Binding-site contacts:
Ligand atom N2 contacts residue ASN718 of chain 1.C at 3.1 Å (h-bond).
Ligand atom O7 contacts residue PHE719 of chain 1.C at 3.0 Å (h-bond).
Ligand atom O3 contacts residue LEU923 of chain 1.C at 3.8 Å.
Ligand atom C7 contacts residue PHE719 of chain 1.C at 4.1 Å (hydrophobic).
Ligand atom O7 contacts residue ASN718 of chain 1.C at 4.1 Å.
Ligand atom O5 contacts residue ASN718 of chain 1.C at 2.4 Å (h-bond).
Ligand atom C8 contacts residue THR720 of chain 1.C at 4.0 Å.
Ligand atom C8 contacts residue GLN1072 of chain 1.C at 4.3 Å.
Ligand atom C1 contacts residue GLN1072 of chain 1.C at 3.6 Å.
Ligand atom N2 contacts residue GLN1072 of chain 1.C at 3.7 Å.
Ligand atom C2 contacts residue GLN1072 of chain 1.C at 4.3 Å.
Ligand atom C6 contacts residue LEU923 of chain 1.C at 3.8 Å (hydrophobic).
Ligand atom C2 contacts residue GLN927 of chain 1.C at 4.5 Å.
Ligand atom O3 contacts residue GLN927 of chain 1.C at 3.1 Å (h-bond).
Ligand atom C3 contacts residue ASN718 of chain 1.C at 3.8 Å.
Ligand atom O6 contacts residue LEU923 of chain 1.C at 4.1 Å.
Ligand atom O7 contacts residue GLN927 of chain 1.C at 4.3 Å.
Ligand atom C7 contacts residue THR720 of chain 1.C at 3.8 Å.
Ligand atom C3 contacts residue GLN927 of chain 1.C at 4.0 Å.
Ligand atom C7 contacts residue GLN1072 of chain 1.C at 4.2 Å.
Ligand atom C2 contacts residue ASN718 of chain 1.C at 2.5 Å.
Ligand atom C2 contacts residue PHE719 of chain 1.C at 4.5 Å (hydrophobic).
Ligand atom O3 contacts residue ASN718 of chain 1.C at 3.9 Å.
Ligand atom C1 contacts residue ASN718 of chain 1.C at 1.4 Å.
Ligand atom C5 contacts residue ASN718 of chain 1.C at 3.6 Å.
Ligand atom C7 contacts residue ASN718 of chain 1.C at 3.9 Å.
Ligand atom C4 contacts residue ASN718 of chain 1.C at 4.1 Å.
Ligand atom O7 contacts residue THR720 of chain 1.C at 2.9 Å (h-bond).

This small molecule binds to this protein.
Small molecule (SMILES): CC(=O)N[C@@H]1[C@@H](O)[C@H](O)[C@@H](CO)O[C@H]1O

Sequence of chain 1.C:
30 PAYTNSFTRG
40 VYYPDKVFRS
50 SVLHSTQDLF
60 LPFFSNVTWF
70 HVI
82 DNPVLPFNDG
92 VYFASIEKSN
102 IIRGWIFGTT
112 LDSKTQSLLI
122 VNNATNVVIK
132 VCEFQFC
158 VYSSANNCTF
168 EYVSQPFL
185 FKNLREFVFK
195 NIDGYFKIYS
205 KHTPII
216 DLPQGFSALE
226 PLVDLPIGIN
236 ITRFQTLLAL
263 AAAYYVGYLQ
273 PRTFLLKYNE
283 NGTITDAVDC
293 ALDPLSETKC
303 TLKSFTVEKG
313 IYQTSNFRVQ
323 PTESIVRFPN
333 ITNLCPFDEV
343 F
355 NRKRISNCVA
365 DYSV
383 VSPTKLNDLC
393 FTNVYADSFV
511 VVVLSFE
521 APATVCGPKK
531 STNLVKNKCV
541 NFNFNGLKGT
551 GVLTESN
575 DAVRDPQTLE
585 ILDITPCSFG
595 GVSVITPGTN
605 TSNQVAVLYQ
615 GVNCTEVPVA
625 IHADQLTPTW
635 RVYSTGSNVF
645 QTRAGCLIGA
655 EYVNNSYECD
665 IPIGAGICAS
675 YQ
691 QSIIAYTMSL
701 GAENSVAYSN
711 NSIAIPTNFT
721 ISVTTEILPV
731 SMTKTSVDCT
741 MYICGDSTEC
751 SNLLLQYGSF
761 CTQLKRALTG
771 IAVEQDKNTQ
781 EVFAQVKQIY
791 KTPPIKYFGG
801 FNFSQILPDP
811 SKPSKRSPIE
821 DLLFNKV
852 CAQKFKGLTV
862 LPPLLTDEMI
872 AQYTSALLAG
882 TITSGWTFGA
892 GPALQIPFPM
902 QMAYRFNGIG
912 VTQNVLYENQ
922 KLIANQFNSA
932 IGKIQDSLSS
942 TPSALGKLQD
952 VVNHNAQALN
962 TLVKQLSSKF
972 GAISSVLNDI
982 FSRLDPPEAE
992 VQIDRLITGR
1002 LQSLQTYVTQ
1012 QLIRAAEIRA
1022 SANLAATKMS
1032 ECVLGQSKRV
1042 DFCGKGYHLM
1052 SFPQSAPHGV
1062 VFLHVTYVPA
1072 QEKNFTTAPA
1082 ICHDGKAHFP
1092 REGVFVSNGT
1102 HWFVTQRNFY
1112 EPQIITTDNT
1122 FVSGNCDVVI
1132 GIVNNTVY